This protein binds this small molecule.
Small molecule (SMILES): N=C1N[C@H]2[C@H](CS[C@H]2CCCCC(=O)O)N1

Sequence of chain 1.B:
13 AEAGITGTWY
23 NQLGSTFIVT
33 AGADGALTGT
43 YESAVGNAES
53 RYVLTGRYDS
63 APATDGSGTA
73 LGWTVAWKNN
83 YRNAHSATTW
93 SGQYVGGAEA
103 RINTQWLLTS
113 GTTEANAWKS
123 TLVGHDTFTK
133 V

Sequence of chain 2.A:
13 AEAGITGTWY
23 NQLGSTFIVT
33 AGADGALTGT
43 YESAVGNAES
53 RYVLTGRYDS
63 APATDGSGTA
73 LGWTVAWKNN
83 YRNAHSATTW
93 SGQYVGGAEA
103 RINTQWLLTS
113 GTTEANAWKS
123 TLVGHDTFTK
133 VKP

Binding-site contacts:
Ligand atom C3 contacts residue ASP128 of chain 2.A at 3.9 Å.
Ligand atom C8 contacts residue TRP79 of chain 2.A at 3.9 Å (hydrophobic).
Ligand atom N3 contacts residue ASN23 of chain 2.A at 3.1 Å (h-bond).
Ligand atom O12 contacts residue ALA86 of chain 2.A at 3.6 Å.
Ligand atom C7 contacts residue TRP79 of chain 2.A at 3.7 Å (hydrophobic).
Ligand atom N1 contacts residue ASP128 of chain 2.A at 3.0 Å (salt-bridge).
Ligand atom C9 contacts residue TRP79 of chain 2.A at 3.9 Å (hydrophobic).
Ligand atom C9 contacts residue VAL47 of chain 2.A at 3.3 Å (hydrophobic).
Ligand atom N3 contacts residue SER45 of chain 2.A at 3.9 Å.
Ligand atom N2 contacts residue VAL47 of chain 2.A at 3.3 Å.
Ligand atom N2 contacts residue SER45 of chain 2.A at 2.9 Å (h-bond).
Ligand atom O11 contacts residue ASN49 of chain 2.A at 3.1 Å (h-bond).
Ligand atom C7 contacts residue SER45 of chain 2.A at 3.1 Å.
Ligand atom C6 contacts residue TRP92 of chain 2.A at 3.9 Å (hydrophobic).
Ligand atom C8 contacts residue VAL47 of chain 2.A at 4.0 Å (hydrophobic).
Ligand atom O12 contacts residue TRP79 of chain 2.A at 3.8 Å.
Ligand atom C10 contacts residue ASN49 of chain 2.A at 3.4 Å.
Ligand atom C3 contacts residue TYR43 of chain 2.A at 3.5 Å (hydrophobic).
Ligand atom N1 contacts residue TYR43 of chain 2.A at 3.9 Å.
Ligand atom N3 contacts residue TYR43 of chain 2.A at 2.6 Å (h-bond).
Ligand atom C3 contacts residue SER45 of chain 2.A at 3.8 Å.
Ligand atom C9 contacts residue ALA50 of chain 2.A at 3.7 Å (hydrophobic).
Ligand atom C3 contacts residue SER27 of chain 2.A at 3.7 Å.
Ligand atom C10 contacts residue ALA50 of chain 2.A at 3.9 Å (hydrophobic).
Ligand atom C7 contacts residue VAL47 of chain 2.A at 3.7 Å (hydrophobic).
Ligand atom C11 contacts residue ASN49 of chain 2.A at 3.8 Å.
Ligand atom N1 contacts residue LEU25 of chain 2.A at 3.8 Å.
Ligand atom C4 contacts residue VAL47 of chain 2.A at 3.4 Å (hydrophobic).
Ligand atom S1 contacts residue THR90 of chain 2.A at 3.0 Å (h-bond).
Ligand atom C4 contacts residue SER45 of chain 2.A at 3.9 Å.
Ligand atom C11 contacts residue SER88 of chain 2.A at 3.9 Å.
Ligand atom C3 contacts residue LEU25 of chain 2.A at 3.7 Å (hydrophobic).
Ligand atom N3 contacts residue SER27 of chain 2.A at 2.6 Å (h-bond).
Ligand atom C5 contacts residue ASP128 of chain 2.A at 3.9 Å.
Ligand atom C6 contacts residue THR90 of chain 2.A at 3.9 Å.
Ligand atom C6 contacts residue TRP108 of chain 2.A at 3.6 Å (hydrophobic).
Ligand atom C10 contacts residue TRP79 of chain 2.A at 3.6 Å (hydrophobic).
Ligand atom O11 contacts residue GLY48 of chain 2.A at 3.4 Å.
Ligand atom S1 contacts residue TRP79 of chain 2.A at 3.7 Å.
Ligand atom O12 contacts residue SER88 of chain 2.A at 2.8 Å (h-bond).